Sequence of chain 15.A:
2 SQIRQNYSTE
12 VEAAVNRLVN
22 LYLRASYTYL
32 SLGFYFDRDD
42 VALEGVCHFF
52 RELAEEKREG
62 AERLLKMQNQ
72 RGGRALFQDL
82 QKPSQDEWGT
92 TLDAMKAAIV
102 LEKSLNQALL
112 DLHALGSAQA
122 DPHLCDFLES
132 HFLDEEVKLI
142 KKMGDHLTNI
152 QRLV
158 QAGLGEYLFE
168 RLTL

Sequence of chain 12.A:
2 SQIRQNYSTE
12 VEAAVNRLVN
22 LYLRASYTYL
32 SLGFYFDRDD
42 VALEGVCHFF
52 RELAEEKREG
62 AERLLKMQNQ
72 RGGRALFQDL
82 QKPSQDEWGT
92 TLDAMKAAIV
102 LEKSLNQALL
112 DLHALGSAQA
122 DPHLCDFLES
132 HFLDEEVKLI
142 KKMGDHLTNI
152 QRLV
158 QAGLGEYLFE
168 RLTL

Binding-site contacts:
Ligand atom C2 contacts residue EDP1 of chain 15.B at 0.9 Å.
Ligand atom C13 contacts residue LEU81 of chain 15.A at 3.9 Å (hydrophobic).
Ligand atom C17 contacts residue EDP1 of chain 15.B at 0.5 Å.
Ligand atom C14 contacts residue EDP1 of chain 15.B at 0.8 Å.
Ligand atom C4 contacts residue ARG59 of chain 12.A at 4.0 Å.
Ligand atom C13 contacts residue EDP1 of chain 15.B at 2.7 Å.
Ligand atom C15 contacts residue EDP1 of chain 15.B at 0.8 Å.
Ligand atom C6 contacts residue EDP1 of chain 15.B at 0.9 Å.
Ligand atom C18 contacts residue SER27 of chain 12.A at 3.3 Å.
Ligand atom C4 contacts residue EDP1 of chain 15.B at 0.8 Å.
Ligand atom C16 contacts residue EDP1 of chain 15.B at 0.8 Å.
Ligand atom N3 contacts residue LEU24 of chain 12.A at 4.0 Å.
Ligand atom C6 contacts residue SER27 of chain 15.A at 3.6 Å.
Ligand atom C15 contacts residue ARG59 of chain 15.A at 2.8 Å.
Ligand atom O8 contacts residue ARG59 of chain 12.A at 3.9 Å.
Ligand atom C12 contacts residue EDP1 of chain 15.B at 1.2 Å.
Ligand atom C13 contacts residue TYR28 of chain 12.A at 3.7 Å (hydrophobic).
Ligand atom N5 contacts residue SER27 of chain 15.A at 2.8 Å (h-bond).
Ligand atom C4 contacts residue SER27 of chain 15.A at 3.6 Å.
Ligand atom C12 contacts residue LEU81 of chain 15.A at 3.9 Å (hydrophobic).
Ligand atom N3 contacts residue ARG59 of chain 12.A at 3.5 Å.
Ligand atom O8 contacts residue EDP1 of chain 15.B at 0.7 Å (h-bond).
Ligand atom O7 contacts residue EDP1 of chain 15.B at 0.7 Å (h-bond).
Ligand atom O8 contacts residue LEU24 of chain 12.A at 3.6 Å.
Ligand atom C18 contacts residue EDP1 of chain 15.B at 1.7 Å.
Ligand atom C17 contacts residue SER27 of chain 12.A at 3.1 Å.
Ligand atom C12 contacts residue LEU81 of chain 12.A at 4.0 Å (hydrophobic).
Ligand atom N5 contacts residue EDP1 of chain 15.B at 0.9 Å.
Ligand atom O8 contacts residue SER27 of chain 12.A at 3.2 Å (h-bond).
Ligand atom S9 contacts residue LEU31 of chain 15.A at 4.1 Å.
Ligand atom N3 contacts residue EDP1 of chain 15.B at 0.8 Å.
Ligand atom S9 contacts residue EDP1 of chain 15.B at 0.5 Å.
Ligand atom O7 contacts residue LEU24 of chain 15.A at 3.2 Å.
Ligand atom C15 contacts residue LEU24 of chain 15.A at 4.1 Å (hydrophobic).
Ligand atom O7 contacts residue SER27 of chain 15.A at 3.6 Å (h-bond).
Ligand atom C16 contacts residue SER27 of chain 12.A at 2.8 Å.
Ligand atom C18 contacts residue ALA55 of chain 12.A at 3.7 Å (hydrophobic).
Ligand atom C1 contacts residue EDP1 of chain 15.B at 0.8 Å.
Ligand atom S9 contacts residue SER27 of chain 15.A at 3.6 Å.
Ligand atom C18 contacts residue ARG59 of chain 15.A at 3.9 Å.

The small molecule below binds the protein below.
Small molecule (SMILES): CCC[C@@H](C)C1(CC)C(=O)NC(=S)NC1=O